Binding-site contacts:
Ligand atom C6 contacts residue DLE1 of chain 1.B at 2.3 Å.
Ligand atom O4 contacts residue ASP96 of chain 1.A at 2.7 Å (salt-bridge).
Ligand atom O2 contacts residue ASN21 of chain 1.A at 3.0 Å (h-bond).
Ligand atom C3 contacts residue CA1 of chain 1.D at 3.5 Å.
Ligand atom O2 contacts residue CA1 of chain 1.D at 2.5 Å.
Ligand atom C4 contacts residue ASP104 of chain 1.A at 3.1 Å.
Ligand atom C3 contacts residue ASP99 of chain 1.A at 3.0 Å.
Ligand atom C5 contacts residue SER22 of chain 1.A at 3.8 Å.
Ligand atom C3 contacts residue ASP104 of chain 1.A at 3.6 Å.
Ligand atom O3 contacts residue CA1 of chain 1.D at 2.5 Å.
Ligand atom C3 contacts residue ASP101 of chain 1.A at 3.8 Å.
Ligand atom O4 contacts residue CA1 of chain 1.C at 2.3 Å.
Ligand atom C2 contacts residue ASP99 of chain 1.A at 3.7 Å.
Ligand atom C7 contacts residue SER23 of chain 1.A at 3.6 Å.
Ligand atom O7A contacts residue SER23 of chain 1.A at 3.3 Å (h-bond).
Ligand atom O7A contacts residue DLY3 of chain 1.B at 3.0 Å (h-bond).
Ligand atom O3 contacts residue CA1 of chain 1.C at 2.6 Å.
Ligand atom C7 contacts residue DLE1 of chain 1.B at 1.2 Å.
Ligand atom C7 contacts residue DLE2 of chain 1.B at 3.2 Å.
Ligand atom O5 contacts residue SER22 of chain 1.A at 3.7 Å.
Ligand atom O2 contacts residue ASP104 of chain 1.A at 3.7 Å.
Ligand atom O2 contacts residue SER22 of chain 1.A at 3.5 Å.
Ligand atom O3 contacts residue ASP101 of chain 1.A at 2.4 Å (salt-bridge).
Ligand atom O7A contacts residue DLE2 of chain 1.B at 3.3 Å (h-bond).
Ligand atom O4 contacts residue ASP99 of chain 1.A at 3.3 Å (salt-bridge).
Ligand atom O5 contacts residue SER23 of chain 1.A at 2.7 Å (h-bond).
Ligand atom O4 contacts residue GLU95 of chain 1.A at 3.1 Å (salt-bridge).
Ligand atom C4 contacts residue CA1 of chain 1.C at 3.2 Å.
Ligand atom C1 contacts residue SER23 of chain 1.A at 3.4 Å.
Ligand atom O4 contacts residue ASP104 of chain 1.A at 3.0 Å (salt-bridge).
Ligand atom O7A contacts residue DLE1 of chain 1.B at 2.1 Å (h-bond).
Ligand atom O3 contacts residue ASP104 of chain 1.A at 2.9 Å (salt-bridge).
Ligand atom C5 contacts residue ASP96 of chain 1.A at 3.6 Å.
Ligand atom C4 contacts residue ASP96 of chain 1.A at 3.4 Å.
Ligand atom O7A contacts residue DAL4 of chain 1.B at 3.1 Å (h-bond).
Ligand atom C3 contacts residue CA1 of chain 1.C at 3.3 Å.
Ligand atom C1M contacts residue SER23 of chain 1.A at 3.2 Å.
Ligand atom C2 contacts residue CA1 of chain 1.D at 3.5 Å.
Ligand atom O3 contacts residue ASP99 of chain 1.A at 2.5 Å (salt-bridge).
Ligand atom C5 contacts residue DLE1 of chain 1.B at 3.4 Å.

The small molecule below binds the protein below.
Small molecule (SMILES): C[C@@H]1O[C@@H](CC(=O)O)[C@@H](O)[C@H](O)[C@@H]1O

Sequence of chain 1.A:
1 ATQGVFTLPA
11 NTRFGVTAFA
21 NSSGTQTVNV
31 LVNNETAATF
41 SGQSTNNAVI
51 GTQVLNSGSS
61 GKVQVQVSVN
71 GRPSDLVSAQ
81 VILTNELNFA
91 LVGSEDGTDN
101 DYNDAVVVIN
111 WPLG